Binding-site contacts:
Ligand atom C12 contacts residue SER178 of chain 1.A at 3.8 Å.
Ligand atom C2F contacts residue UPG1 of chain 1.D at 3.8 Å.
Ligand atom O6 contacts residue PHE179 of chain 1.A at 3.4 Å.
Ligand atom O4 contacts residue UPG1 of chain 1.D at 2.7 Å (h-bond).
Ligand atom O5F contacts residue MET209 of chain 1.A at 3.5 Å.
Ligand atom C5 contacts residue HIS176 of chain 1.A at 3.9 Å.
Ligand atom O4 contacts residue HIS176 of chain 1.A at 3.0 Å (h-bond).
Ligand atom C3 contacts residue UPG1 of chain 1.D at 3.1 Å.
Ligand atom O2F contacts residue LYS289 of chain 1.A at 3.4 Å (salt-bridge).
Ligand atom C4 contacts residue HIS176 of chain 1.A at 3.9 Å.
Ligand atom O4F contacts residue ASP269 of chain 1.A at 2.6 Å (salt-bridge).
Ligand atom O4 contacts residue GLU246 of chain 1.A at 2.7 Å (salt-bridge).
Ligand atom C2 contacts residue UPG1 of chain 1.D at 3.6 Å.
Ligand atom C2 contacts residue HIS176 of chain 1.A at 3.9 Å.
Ligand atom C6 contacts residue TYR207 of chain 1.A at 3.8 Å (hydrophobic).
Ligand atom O6 contacts residue THR188 of chain 1.A at 2.7 Å (h-bond).
Ligand atom C1 contacts residue HIS176 of chain 1.A at 3.8 Å.
Ligand atom O5 contacts residue HIS176 of chain 1.A at 3.1 Å (h-bond).
Ligand atom C4 contacts residue GLU246 of chain 1.A at 3.4 Å.
Ligand atom C6 contacts residue GLU246 of chain 1.A at 3.5 Å.
Ligand atom O1 contacts residue HIS176 of chain 1.A at 3.5 Å.
Ligand atom O3F contacts residue LYS289 of chain 1.A at 3.8 Å.
Ligand atom O1 contacts residue SER178 of chain 1.A at 3.9 Å.
Ligand atom O5 contacts residue PHE179 of chain 1.A at 4.0 Å.
Ligand atom O4F contacts residue ALA286 of chain 1.A at 4.0 Å.
Ligand atom C4 contacts residue TRP243 of chain 1.A at 3.6 Å (hydrophobic).
Ligand atom C6F contacts residue MET209 of chain 1.A at 3.9 Å (hydrophobic).
Ligand atom C6F contacts residue ASP269 of chain 1.A at 4.0 Å.
Ligand atom C12 contacts residue LEU272 of chain 1.A at 3.9 Å (hydrophobic).
Ligand atom C3 contacts residue TRP243 of chain 1.A at 3.8 Å (hydrophobic).
Ligand atom C4 contacts residue UPG1 of chain 1.D at 3.4 Å.
Ligand atom C6 contacts residue TRP243 of chain 1.A at 3.5 Å (hydrophobic).
Ligand atom C4F contacts residue ASP269 of chain 1.A at 3.2 Å.
Ligand atom O2F contacts residue UPG1 of chain 1.D at 3.0 Å (h-bond).
Ligand atom C11 contacts residue SER178 of chain 1.A at 3.5 Å.
Ligand atom C1F contacts residue UPG1 of chain 1.D at 3.7 Å.
Ligand atom O6 contacts residue TRP243 of chain 1.A at 3.4 Å (h-bond).
Ligand atom C6 contacts residue THR188 of chain 1.A at 3.4 Å.
Ligand atom C5 contacts residue TRP243 of chain 1.A at 3.7 Å (hydrophobic).
Ligand atom C2F contacts residue LYS289 of chain 1.A at 3.6 Å.

This protein binds this small molecule.
Small molecule (SMILES): CCCCCCCCO[C@@H]1O[C@H](CO)[C@H](O)C[C@H]1O[C@@H]1O[C@@H](C)[C@@H](O)[C@@H](O)[C@@H]1O

Sequence of chain 1.A:
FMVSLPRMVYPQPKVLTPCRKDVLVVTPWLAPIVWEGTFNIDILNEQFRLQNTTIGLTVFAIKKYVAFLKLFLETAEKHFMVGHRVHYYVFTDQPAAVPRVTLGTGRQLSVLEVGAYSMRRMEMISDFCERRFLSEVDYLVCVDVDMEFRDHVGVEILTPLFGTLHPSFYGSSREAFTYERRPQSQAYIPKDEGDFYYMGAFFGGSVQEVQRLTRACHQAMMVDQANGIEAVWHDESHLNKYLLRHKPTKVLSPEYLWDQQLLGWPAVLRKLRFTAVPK